Sequence of chain 1.C:
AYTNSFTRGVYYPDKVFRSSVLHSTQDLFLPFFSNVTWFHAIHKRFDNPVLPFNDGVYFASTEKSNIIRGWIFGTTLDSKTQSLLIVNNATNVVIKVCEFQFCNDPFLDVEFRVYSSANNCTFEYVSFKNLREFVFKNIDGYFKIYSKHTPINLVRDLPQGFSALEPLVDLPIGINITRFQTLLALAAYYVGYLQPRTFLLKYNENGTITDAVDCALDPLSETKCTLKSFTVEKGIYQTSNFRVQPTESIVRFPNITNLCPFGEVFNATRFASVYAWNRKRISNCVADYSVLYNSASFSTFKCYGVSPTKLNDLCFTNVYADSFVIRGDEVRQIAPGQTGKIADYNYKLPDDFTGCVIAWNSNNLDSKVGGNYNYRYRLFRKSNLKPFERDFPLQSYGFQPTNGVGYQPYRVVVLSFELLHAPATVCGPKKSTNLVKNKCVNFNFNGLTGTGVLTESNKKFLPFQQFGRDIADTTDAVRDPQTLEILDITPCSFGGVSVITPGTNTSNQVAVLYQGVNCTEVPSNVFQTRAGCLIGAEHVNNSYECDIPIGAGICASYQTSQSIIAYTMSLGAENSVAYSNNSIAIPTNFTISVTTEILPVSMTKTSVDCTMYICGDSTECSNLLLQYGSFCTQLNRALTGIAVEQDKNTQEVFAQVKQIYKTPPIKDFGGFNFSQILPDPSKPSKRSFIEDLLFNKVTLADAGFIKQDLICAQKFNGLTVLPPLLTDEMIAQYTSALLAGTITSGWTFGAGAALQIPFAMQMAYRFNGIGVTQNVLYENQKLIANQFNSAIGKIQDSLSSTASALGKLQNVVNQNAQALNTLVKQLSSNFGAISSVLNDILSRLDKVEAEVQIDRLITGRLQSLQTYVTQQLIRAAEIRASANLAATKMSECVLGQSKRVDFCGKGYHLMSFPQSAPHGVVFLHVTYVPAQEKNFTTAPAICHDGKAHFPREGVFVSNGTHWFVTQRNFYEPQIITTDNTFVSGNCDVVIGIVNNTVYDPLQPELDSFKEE

Binding-site contacts:
Ligand atom C5 contacts residue ASN331 of chain 1.C at 3.7 Å.
Ligand atom C7 contacts residue ASN331 of chain 1.C at 3.1 Å.
Ligand atom C3 contacts residue ASN331 of chain 1.C at 3.8 Å.
Ligand atom C6 contacts residue GLN580 of chain 1.C at 3.2 Å.
Ligand atom O7 contacts residue ASN331 of chain 1.C at 3.1 Å (h-bond).
Ligand atom C1 contacts residue ASN331 of chain 1.C at 1.4 Å.
Ligand atom C8 contacts residue ASN331 of chain 1.C at 4.0 Å.
Ligand atom O6 contacts residue GLN580 of chain 1.C at 3.1 Å (h-bond).
Ligand atom C4 contacts residue ASN331 of chain 1.C at 4.2 Å.
Ligand atom N2 contacts residue ASN331 of chain 1.C at 2.9 Å (h-bond).
Ligand atom O5 contacts residue ASN331 of chain 1.C at 2.4 Å (h-bond).
Ligand atom C5 contacts residue GLN580 of chain 1.C at 4.1 Å.
Ligand atom C2 contacts residue ASN331 of chain 1.C at 2.4 Å.
Ligand atom O5 contacts residue GLN580 of chain 1.C at 3.8 Å.

This protein binds this small molecule.
Small molecule (SMILES): CC(=O)N[C@@H]1[C@@H](O)[C@H](O)[C@@H](CO)O[C@H]1O